Sequence of chain 1.A:
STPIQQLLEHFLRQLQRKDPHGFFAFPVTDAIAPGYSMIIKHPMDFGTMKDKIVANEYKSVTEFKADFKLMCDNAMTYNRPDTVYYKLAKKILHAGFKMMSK

Binding-site contacts:
Ligand atom C6 contacts residue ILE32 of chain 1.A at 3.6 Å (hydrophobic).
Ligand atom C11 contacts residue VAL28 of chain 1.A at 4.1 Å (hydrophobic).
Ligand atom C10 contacts residue TYR85 of chain 1.A at 3.6 Å (hydrophobic).
Ligand atom N2 contacts residue PHE23 of chain 1.A at 4.0 Å.
Ligand atom C6 contacts residue ALA33 of chain 1.A at 3.9 Å (hydrophobic).
Ligand atom N8 contacts residue ASN79 of chain 1.A at 2.9 Å (h-bond).
Ligand atom N8 contacts residue ALA33 of chain 1.A at 4.0 Å.
Ligand atom C1 contacts residue VAL28 of chain 1.A at 3.6 Å (hydrophobic).
Ligand atom C7 contacts residue ILE32 of chain 1.A at 4.0 Å (hydrophobic).
Ligand atom C4 contacts residue TYR85 of chain 1.A at 3.5 Å (hydrophobic).
Ligand atom C3 contacts residue PHE23 of chain 1.A at 3.4 Å (hydrophobic).
Ligand atom C7 contacts residue ALA33 of chain 1.A at 3.6 Å (hydrophobic).
Ligand atom C5 contacts residue ALA33 of chain 1.A at 4.4 Å (hydrophobic).
Ligand atom C7 contacts residue ASN79 of chain 1.A at 3.7 Å.
Ligand atom C6 contacts residue TYR85 of chain 1.A at 3.4 Å (hydrophobic).
Ligand atom C1 contacts residue PHE24 of chain 1.A at 3.6 Å (hydrophobic).
Ligand atom C5 contacts residue VAL28 of chain 1.A at 4.3 Å (hydrophobic).
Ligand atom O12 contacts residue ALA75 of chain 1.A at 4.2 Å.
Ligand atom N8 contacts residue TYR78 of chain 1.A at 3.9 Å.
Ligand atom C1 contacts residue TYR85 of chain 1.A at 4.3 Å (hydrophobic).
Ligand atom C4 contacts residue EDO1 of chain 1.C at 3.5 Å.
Ligand atom C1 contacts residue PHE23 of chain 1.A at 3.5 Å (hydrophobic).
Ligand atom O12 contacts residue TYR85 of chain 1.A at 3.7 Å.
Ligand atom C5 contacts residue ILE32 of chain 1.A at 4.1 Å (hydrophobic).
Ligand atom C4 contacts residue VAL28 of chain 1.A at 4.3 Å (hydrophobic).
Ligand atom C7 contacts residue TYR78 of chain 1.A at 4.2 Å (hydrophobic).
Ligand atom C10 contacts residue ASN79 of chain 1.A at 3.8 Å.
Ligand atom O12 contacts residue ASN79 of chain 1.A at 2.8 Å (h-bond).
Ligand atom N8 contacts residue TYR85 of chain 1.A at 3.5 Å.
Ligand atom C11 contacts residue ASN79 of chain 1.A at 3.8 Å.
Ligand atom C3 contacts residue TYR85 of chain 1.A at 3.6 Å (hydrophobic).
Ligand atom C3 contacts residue VAL28 of chain 1.A at 3.8 Å (hydrophobic).
Ligand atom C11 contacts residue TYR85 of chain 1.A at 3.6 Å (hydrophobic).
Ligand atom C3 contacts residue EDO1 of chain 1.C at 3.3 Å.
Ligand atom N2 contacts residue VAL28 of chain 1.A at 3.6 Å.
Ligand atom N2 contacts residue TYR85 of chain 1.A at 3.7 Å.
Ligand atom C4 contacts residue ILE32 of chain 1.A at 3.5 Å (hydrophobic).
Ligand atom C10 contacts residue VAL28 of chain 1.A at 4.4 Å (hydrophobic).
Ligand atom C5 contacts residue TYR85 of chain 1.A at 3.4 Å (hydrophobic).
Ligand atom C7 contacts residue TYR85 of chain 1.A at 3.5 Å (hydrophobic).

A protein and the small-molecule ligand that binds it are described below.
Small molecule (SMILES): Cn1ccc2cc[nH]c2c1=O